A protein and the small-molecule ligand that binds it are described below.
Small molecule (SMILES): CC(=O)N[C@@H]1[C@@H](O)[C@H](O)[C@@H](CO)O[C@H]1O

Binding-site contacts:
Ligand atom C3 contacts residue ASN67 of chain 57.E at 3.8 Å.
Ligand atom N2 contacts residue MET118 of chain 57.E at 3.9 Å.
Ligand atom C7 contacts residue MET118 of chain 57.E at 4.1 Å (hydrophobic).
Ligand atom C7 contacts residue ASN67 of chain 57.E at 3.6 Å.
Ligand atom C1 contacts residue ASN67 of chain 57.E at 1.4 Å.
Ligand atom C5 contacts residue ASN67 of chain 57.E at 3.7 Å.
Ligand atom N2 contacts residue ASN67 of chain 57.E at 2.9 Å (h-bond).
Ligand atom O7 contacts residue ARG89 of chain 57.E at 3.8 Å.
Ligand atom O7 contacts residue MET118 of chain 57.E at 3.4 Å.
Ligand atom C4 contacts residue ASN67 of chain 57.E at 4.2 Å.
Ligand atom O5 contacts residue ASN67 of chain 57.E at 2.4 Å (h-bond).
Ligand atom O7 contacts residue ASN67 of chain 57.E at 4.5 Å.
Ligand atom C7 contacts residue PHE90 of chain 57.E at 4.1 Å (hydrophobic).
Ligand atom C8 contacts residue ASN67 of chain 57.E at 3.9 Å.
Ligand atom O7 contacts residue PHE90 of chain 57.E at 3.4 Å.
Ligand atom C2 contacts residue ASN67 of chain 57.E at 2.5 Å.

Sequence of chain 57.E:
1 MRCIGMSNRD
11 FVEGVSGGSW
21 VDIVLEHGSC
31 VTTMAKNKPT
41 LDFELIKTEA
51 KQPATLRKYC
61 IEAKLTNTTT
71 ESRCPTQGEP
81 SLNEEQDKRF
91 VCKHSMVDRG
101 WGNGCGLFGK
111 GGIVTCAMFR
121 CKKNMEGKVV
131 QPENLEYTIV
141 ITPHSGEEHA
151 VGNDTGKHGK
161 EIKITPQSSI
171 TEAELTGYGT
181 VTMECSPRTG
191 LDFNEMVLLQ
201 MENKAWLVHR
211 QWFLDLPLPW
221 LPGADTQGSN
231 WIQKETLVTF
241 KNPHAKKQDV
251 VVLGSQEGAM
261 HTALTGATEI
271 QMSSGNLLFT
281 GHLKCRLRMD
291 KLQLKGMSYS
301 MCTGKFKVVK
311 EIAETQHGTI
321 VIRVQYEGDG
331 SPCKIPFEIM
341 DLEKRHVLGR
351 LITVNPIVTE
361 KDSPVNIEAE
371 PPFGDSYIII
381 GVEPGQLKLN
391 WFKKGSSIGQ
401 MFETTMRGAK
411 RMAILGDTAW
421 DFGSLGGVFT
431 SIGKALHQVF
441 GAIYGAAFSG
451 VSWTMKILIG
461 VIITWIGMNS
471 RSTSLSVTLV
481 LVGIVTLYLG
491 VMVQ